Sequence of chain 2.A:
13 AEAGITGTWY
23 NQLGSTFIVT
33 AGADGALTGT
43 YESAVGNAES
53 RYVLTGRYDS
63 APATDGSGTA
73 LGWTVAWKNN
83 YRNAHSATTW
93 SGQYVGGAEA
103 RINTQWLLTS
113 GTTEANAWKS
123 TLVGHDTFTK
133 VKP

Sequence of chain 3.B:
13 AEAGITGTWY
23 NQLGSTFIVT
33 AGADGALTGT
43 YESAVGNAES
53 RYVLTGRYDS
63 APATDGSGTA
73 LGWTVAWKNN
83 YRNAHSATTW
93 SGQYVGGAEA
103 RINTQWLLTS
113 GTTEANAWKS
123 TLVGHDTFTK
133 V

Binding-site contacts:
Ligand atom C1 contacts residue SER45 of chain 2.A at 3.6 Å.
Ligand atom C3 contacts residue LEU25 of chain 2.A at 4.0 Å (hydrophobic).
Ligand atom C2 contacts residue SER45 of chain 2.A at 3.7 Å.
Ligand atom C3 contacts residue TRP108 of chain 2.A at 3.9 Å (hydrophobic).
Ligand atom C2 contacts residue VAL47 of chain 2.A at 3.5 Å (hydrophobic).
Ligand atom C1 contacts residue LEU25 of chain 2.A at 3.7 Å (hydrophobic).
Ligand atom O1' contacts residue LEU110 of chain 2.A at 3.6 Å.
Ligand atom O1' contacts residue THR90 of chain 2.A at 2.9 Å (h-bond).
Ligand atom C1 contacts residue ASN23 of chain 2.A at 3.8 Å.
Ligand atom O1 contacts residue TYR43 of chain 2.A at 2.6 Å (h-bond).
Ligand atom N1 contacts residue VAL47 of chain 2.A at 3.5 Å.
Ligand atom O1 contacts residue SER27 of chain 2.A at 2.6 Å (h-bond).
Ligand atom N1' contacts residue SER45 of chain 2.A at 4.0 Å.
Ligand atom C1 contacts residue TYR43 of chain 2.A at 3.3 Å (hydrophobic).
Ligand atom O1 contacts residue SER45 of chain 2.A at 3.9 Å.
Ligand atom C1' contacts residue TRP120 of chain 3.B at 4.0 Å (hydrophobic).
Ligand atom O1 contacts residue ASP128 of chain 2.A at 4.0 Å.
Ligand atom N1' contacts residue ACT1 of chain 2.C at 4.2 Å.
Ligand atom N2' contacts residue TRP92 of chain 2.A at 3.9 Å.
Ligand atom N1' contacts residue TRP120 of chain 3.B at 3.6 Å.
Ligand atom N1 contacts residue LEU25 of chain 2.A at 3.9 Å.
Ligand atom N2 contacts residue TYR43 of chain 2.A at 3.5 Å (h-bond).
Ligand atom N2 contacts residue ASN23 of chain 2.A at 3.9 Å.
Ligand atom N2 contacts residue LEU25 of chain 2.A at 3.9 Å.
Ligand atom C2 contacts residue LEU25 of chain 2.A at 4.0 Å (hydrophobic).
Ligand atom O1 contacts residue ASN23 of chain 2.A at 3.0 Å (h-bond).
Ligand atom C1 contacts residue ASP128 of chain 2.A at 3.9 Å.
Ligand atom C1' contacts residue THR90 of chain 2.A at 4.0 Å.
Ligand atom N1 contacts residue SER27 of chain 2.A at 3.8 Å.
Ligand atom C1 contacts residue SER27 of chain 2.A at 3.5 Å.
Ligand atom N2' contacts residue TRP108 of chain 2.A at 3.5 Å.
Ligand atom N1' contacts residue TRP79 of chain 2.A at 4.2 Å.
Ligand atom N1 contacts residue SER45 of chain 2.A at 2.7 Å (h-bond).
Ligand atom C1' contacts residue TRP79 of chain 2.A at 4.2 Å (hydrophobic).
Ligand atom C3 contacts residue ASP128 of chain 2.A at 3.7 Å.
Ligand atom N2 contacts residue TRP92 of chain 2.A at 3.8 Å.
Ligand atom N2 contacts residue ASP128 of chain 2.A at 2.9 Å (salt-bridge).
Ligand atom O1' contacts residue TRP79 of chain 2.A at 3.9 Å.
Ligand atom C2 contacts residue TRP120 of chain 3.B at 3.9 Å (hydrophobic).
Ligand atom O1 contacts residue LEU25 of chain 2.A at 4.0 Å.

This small molecule binds to this protein.
Small molecule (SMILES): O=C1NC2NC(=O)NC2N1